Sequence of chain 40.C:
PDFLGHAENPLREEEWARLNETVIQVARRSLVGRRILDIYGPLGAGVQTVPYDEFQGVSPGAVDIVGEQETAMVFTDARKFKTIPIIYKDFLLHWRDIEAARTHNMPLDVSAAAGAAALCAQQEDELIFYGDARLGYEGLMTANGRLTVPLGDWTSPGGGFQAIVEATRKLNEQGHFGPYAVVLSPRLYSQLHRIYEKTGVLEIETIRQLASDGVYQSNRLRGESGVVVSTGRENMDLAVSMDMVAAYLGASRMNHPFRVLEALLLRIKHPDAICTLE

Binding-site contacts:
Ligand atom CD2 contacts residue ARG43 of chain 40.C at 3.7 Å.
Ligand atom C contacts residue ILE54 of chain 40.C at 3.7 Å (hydrophobic).
Ligand atom CA contacts residue ASP258 of chain 40.C at 3.3 Å.
Ligand atom CB contacts residue ILE39 of chain 40.C at 3.7 Å (hydrophobic).
Ligand atom N contacts residue ARG49 of chain 40.C at 3.7 Å.
Ligand atom C contacts residue ARG49 of chain 40.C at 3.5 Å.
Ligand atom CB contacts residue MET259 of chain 40.C at 3.5 Å (hydrophobic).
Ligand atom NH1 contacts residue ARG50 of chain 40.C at 3.7 Å.
Ligand atom NH2 contacts residue ASP228 of chain 40.C at 2.5 Å (salt-bridge).
Ligand atom OG1 contacts residue ASP258 of chain 40.C at 3.5 Å.
Ligand atom CD contacts residue ASP53 of chain 40.C at 3.3 Å.
Ligand atom O contacts residue ARG43 of chain 40.C at 3.3 Å (salt-bridge).
Ligand atom CZ contacts residue ASP228 of chain 40.C at 3.2 Å.
Ligand atom NH1 contacts residue ILE51 of chain 40.C at 3.5 Å (h-bond).
Ligand atom N contacts residue ASP258 of chain 40.C at 3.3 Å (salt-bridge).
Ligand atom N contacts residue ASP258 of chain 40.C at 3.2 Å (salt-bridge).
Ligand atom NH1 contacts residue ASP228 of chain 40.C at 3.2 Å (salt-bridge).
Ligand atom N contacts residue ASP258 of chain 40.C at 2.9 Å (salt-bridge).
Ligand atom CG2 contacts residue MET259 of chain 40.C at 3.7 Å (hydrophobic).
Ligand atom NH2 contacts residue THR246 of chain 40.C at 2.8 Å (h-bond).
Ligand atom CG2 contacts residue ALA42 of chain 40.C at 3.7 Å (hydrophobic).
Ligand atom NE contacts residue ASP53 of chain 40.C at 3.6 Å (salt-bridge).
Ligand atom CB contacts residue ARG49 of chain 40.C at 3.6 Å.
Ligand atom O contacts residue ARG43 of chain 40.C at 2.9 Å (salt-bridge).
Ligand atom N contacts residue ASP258 of chain 40.C at 3.7 Å.
Ligand atom C contacts residue ILE39 of chain 40.C at 3.6 Å (hydrophobic).
Ligand atom CB contacts residue ASP258 of chain 40.C at 3.7 Å.
Ligand atom N contacts residue ARG49 of chain 40.C at 3.5 Å (salt-bridge).
Ligand atom CD1 contacts residue PRO57 of chain 40.C at 3.6 Å (hydrophobic).
Ligand atom CB contacts residue ARG49 of chain 40.C at 3.7 Å.
Ligand atom CA contacts residue ARG49 of chain 40.C at 3.7 Å.
Ligand atom NH1 contacts residue THR246 of chain 40.C at 3.5 Å.
Ligand atom CA contacts residue ILE54 of chain 40.C at 3.7 Å (hydrophobic).
Ligand atom O contacts residue ARG49 of chain 40.C at 3.0 Å (salt-bridge).
Ligand atom OG1 contacts residue MET259 of chain 40.C at 2.6 Å (h-bond).
Ligand atom N contacts residue ARG49 of chain 40.C at 3.5 Å (salt-bridge).
Ligand atom O contacts residue ARG50 of chain 40.C at 3.7 Å.
Ligand atom C contacts residue ASP258 of chain 40.C at 3.7 Å.
Ligand atom O contacts residue ILE39 of chain 40.C at 3.5 Å.
Ligand atom O contacts residue ILE54 of chain 40.C at 3.4 Å.

A small-molecule ligand and the protein it binds are described below.
Small molecule (SMILES): CC(C)C[C@H](NC(=O)CN)C(=O)N[C@H](C(=O)N[C@H](C(=O)NCC(=O)N[C@@H](CO)C(=O)N[C@@H](CC(C)C)C(=O)N[C@@H](CCCN=C(N)N)C(=O)NCC=O)C(C)C)[C@@H](C)O